Binding-site contacts:
Ligand atom C5 contacts residue ASN154 of chain 41.C at 4.3 Å.
Ligand atom C8 contacts residue ASN154 of chain 41.C at 3.6 Å.
Ligand atom C2 contacts residue ASN154 of chain 41.C at 2.4 Å.
Ligand atom C5 contacts residue ASN154 of chain 41.C at 3.7 Å.
Ligand atom C4 contacts residue ASN154 of chain 41.C at 4.3 Å.
Ligand atom C3 contacts residue ASN154 of chain 41.C at 3.8 Å.
Ligand atom C8 contacts residue HIS104 of chain 44.C at 3.9 Å.
Ligand atom C5 contacts residue HIS104 of chain 44.C at 3.1 Å.
Ligand atom O6 contacts residue HIS104 of chain 44.C at 4.4 Å.
Ligand atom N2 contacts residue ASN154 of chain 41.C at 2.8 Å (h-bond).
Ligand atom O5 contacts residue ASN154 of chain 41.C at 2.4 Å (h-bond).
Ligand atom C6 contacts residue HIS104 of chain 44.C at 3.3 Å.
Ligand atom C7 contacts residue GLU155 of chain 41.C at 4.2 Å.
Ligand atom C1 contacts residue HIS104 of chain 44.C at 4.3 Å.
Ligand atom O5 contacts residue HIS104 of chain 44.C at 4.0 Å.
Ligand atom C1 contacts residue ASN154 of chain 41.C at 1.4 Å.
Ligand atom O5 contacts residue HIS104 of chain 44.C at 2.9 Å.
Ligand atom C1 contacts residue HIS104 of chain 44.C at 3.6 Å.
Ligand atom C8 contacts residue GLU155 of chain 41.C at 3.6 Å.
Ligand atom C7 contacts residue ASN154 of chain 41.C at 3.4 Å.
Ligand atom O7 contacts residue GLU155 of chain 41.C at 3.8 Å.
Ligand atom C6 contacts residue ASN154 of chain 41.C at 3.8 Å.
Ligand atom O7 contacts residue ASN154 of chain 41.C at 3.2 Å (h-bond).

A protein and the small-molecule ligand that binds it are described below.
Small molecule (SMILES): CC(=O)N[C@H]1[C@H](O[C@H]2[C@H](O)[C@@H](NC(C)=O)CO[C@@H]2CO[C@@H]2O[C@@H](C)[C@@H](O)[C@@H](O)[C@@H]2O)O[C@H](CO)[C@@H](O)[C@@H]1O

Sequence of chain 41.C:
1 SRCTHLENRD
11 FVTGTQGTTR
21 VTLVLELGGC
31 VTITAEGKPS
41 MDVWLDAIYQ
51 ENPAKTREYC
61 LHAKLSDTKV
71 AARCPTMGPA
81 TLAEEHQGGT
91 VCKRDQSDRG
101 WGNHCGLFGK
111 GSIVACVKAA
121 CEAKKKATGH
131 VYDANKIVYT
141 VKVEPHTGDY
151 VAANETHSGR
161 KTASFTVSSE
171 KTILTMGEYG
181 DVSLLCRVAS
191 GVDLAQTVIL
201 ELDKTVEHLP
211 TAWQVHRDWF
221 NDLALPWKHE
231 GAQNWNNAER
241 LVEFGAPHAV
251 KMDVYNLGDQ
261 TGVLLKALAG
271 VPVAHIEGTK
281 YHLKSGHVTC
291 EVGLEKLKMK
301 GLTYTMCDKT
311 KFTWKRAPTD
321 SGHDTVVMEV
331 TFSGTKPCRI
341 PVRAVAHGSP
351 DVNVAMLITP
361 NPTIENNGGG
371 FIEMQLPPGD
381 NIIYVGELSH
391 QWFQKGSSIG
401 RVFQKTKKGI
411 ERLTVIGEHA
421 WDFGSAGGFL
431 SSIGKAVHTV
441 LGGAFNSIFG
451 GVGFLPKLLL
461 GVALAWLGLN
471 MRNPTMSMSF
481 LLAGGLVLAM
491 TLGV

Sequence of chain 44.C:
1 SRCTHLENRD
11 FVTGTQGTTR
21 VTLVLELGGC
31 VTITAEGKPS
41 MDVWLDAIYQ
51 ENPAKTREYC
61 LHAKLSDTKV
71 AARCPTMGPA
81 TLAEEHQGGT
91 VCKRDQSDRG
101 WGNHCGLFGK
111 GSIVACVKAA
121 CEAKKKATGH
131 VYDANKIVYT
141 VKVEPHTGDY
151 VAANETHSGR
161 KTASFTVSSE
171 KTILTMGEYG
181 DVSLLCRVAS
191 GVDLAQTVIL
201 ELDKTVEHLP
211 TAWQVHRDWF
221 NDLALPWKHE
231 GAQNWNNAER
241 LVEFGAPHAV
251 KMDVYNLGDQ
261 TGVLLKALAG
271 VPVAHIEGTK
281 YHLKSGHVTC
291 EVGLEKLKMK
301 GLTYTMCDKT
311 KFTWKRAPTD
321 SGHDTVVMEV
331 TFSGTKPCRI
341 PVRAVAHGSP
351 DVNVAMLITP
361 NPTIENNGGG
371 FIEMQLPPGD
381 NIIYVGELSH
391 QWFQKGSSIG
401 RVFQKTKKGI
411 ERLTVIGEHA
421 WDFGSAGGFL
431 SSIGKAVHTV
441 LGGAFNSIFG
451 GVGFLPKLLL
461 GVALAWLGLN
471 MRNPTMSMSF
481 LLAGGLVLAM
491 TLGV